The protein below binds the small molecule below.
Small molecule (SMILES): Nc1ccn([C@@H]2O[C@H](CO[P](=O)(O)O[C@H]3[C@@H](O)[C@H](n4ccc(N)nc4=O)O[C@@H]3CO[P](=O)(O)O[C@H]3[C@@H](O)[C@H](n4ccc(N)nc4=O)O[C@@H]3CO)[C@@H](O)[C@H]2O)c(=O)n1

Sequence of chain 22.C:
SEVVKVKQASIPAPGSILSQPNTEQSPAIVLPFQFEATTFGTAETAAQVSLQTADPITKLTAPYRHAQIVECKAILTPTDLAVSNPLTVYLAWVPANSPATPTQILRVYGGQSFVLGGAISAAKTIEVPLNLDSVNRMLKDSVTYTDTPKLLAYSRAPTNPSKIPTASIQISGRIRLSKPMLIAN

Binding-site contacts:
Ligand atom C1' contacts residue GLU74 of chain 22.C at 3.8 Å.
Ligand atom C4' contacts residue GLU74 of chain 22.C at 3.9 Å.
Ligand atom OP1 contacts residue PRO132 of chain 22.C at 3.6 Å.
Ligand atom P contacts residue LYS10 of chain 22.C at 4.0 Å.
Ligand atom C2' contacts residue GLU74 of chain 22.C at 4.1 Å.
Ligand atom C2' contacts residue ASN134 of chain 22.C at 4.3 Å.
Ligand atom P contacts residue LYS8 of chain 22.C at 3.0 Å.
Ligand atom OP2 contacts residue LYS10 of chain 22.C at 2.9 Å.
Ligand atom O4' contacts residue GLU74 of chain 22.C at 3.7 Å.
Ligand atom O5' contacts residue LYS8 of chain 22.C at 4.5 Å.
Ligand atom O3' contacts residue LYS8 of chain 22.C at 3.8 Å.
Ligand atom O2' contacts residue LEU135 of chain 22.C at 4.3 Å.
Ligand atom OP2 contacts residue LYS8 of chain 22.C at 2.9 Å (salt-bridge).
Ligand atom OP1 contacts residue ASN134 of chain 22.C at 4.2 Å.
Ligand atom O2' contacts residue ASN134 of chain 22.C at 3.2 Å (h-bond).
Ligand atom O3' contacts residue ASN134 of chain 22.C at 4.2 Å.
Ligand atom O2' contacts residue GLU74 of chain 22.C at 3.2 Å.
Ligand atom OP1 contacts residue LYS8 of chain 22.C at 2.6 Å (salt-bridge).
Ligand atom OP1 contacts residue LYS10 of chain 22.C at 4.3 Å.